This small molecule binds to this protein.
Small molecule (SMILES): COc1ccc2c(OC[C@@H]3C[C@H]4C(=O)N(C)CCCC/C=C\[C@@H]5C[C@@]5(C(=O)NS(=O)(=O)C5(C)CC5)NC(=O)N34)cc(-c3nc(C(C)C)cs3)nc2c1

Binding-site contacts:
Ligand atom N23 contacts residue HIS58 of chain 1.I at 3.0 Å (h-bond).
Ligand atom C21 contacts residue PHE155 of chain 1.I at 3.3 Å (hydrophobic).
Ligand atom C10 contacts residue VAL133 of chain 1.K at 3.2 Å (hydrophobic).
Ligand atom C36 contacts residue ASP82 of chain 1.I at 3.4 Å.
Ligand atom C2 contacts residue ALA157 of chain 1.I at 3.4 Å (hydrophobic).
Ligand atom C35 contacts residue ASP82 of chain 1.I at 3.4 Å.
Ligand atom C31 contacts residue GLN42 of chain 1.I at 3.5 Å.
Ligand atom C43 contacts residue TYR135 of chain 1.K at 3.3 Å (hydrophobic).
Ligand atom C22 contacts residue SER140 of chain 1.I at 3.4 Å.
Ligand atom C30 contacts residue HIS58 of chain 1.I at 3.4 Å.
Ligand atom N45 contacts residue SER134 of chain 1.K at 2.9 Å (h-bond).
Ligand atom C42 contacts residue ARG156 of chain 1.I at 3.5 Å.
Ligand atom C14 contacts residue ALA158 of chain 1.I at 3.4 Å (hydrophobic).
Ligand atom C33 contacts residue ASP82 of chain 1.I at 3.4 Å.
Ligand atom O17 contacts residue LYS137 of chain 1.I at 3.2 Å (salt-bridge).
Ligand atom O27 contacts residue SER140 of chain 1.I at 2.5 Å (h-bond).
Ligand atom N45 contacts residue TYR135 of chain 1.K at 3.4 Å.
Ligand atom O8 contacts residue ALA158 of chain 1.I at 3.3 Å (h-bond).
Ligand atom O28 contacts residue GLY138 of chain 1.I at 3.1 Å (h-bond).
Ligand atom N18 contacts residue HIS58 of chain 1.I at 3.3 Å (h-bond).
Ligand atom C50 contacts residue SER134 of chain 1.K at 3.3 Å.
Ligand atom N45 contacts residue HIS58 of chain 1.I at 3.3 Å.
Ligand atom C33 contacts residue PRO132 of chain 1.K at 3.5 Å (hydrophobic).
Ligand atom S44 contacts residue TYR135 of chain 1.K at 3.4 Å (h-bond).
Ligand atom C34 contacts residue ASP82 of chain 1.I at 3.5 Å.
Ligand atom C21 contacts residue ARG156 of chain 1.I at 3.4 Å.
Ligand atom N23 contacts residue SER140 of chain 1.I at 3.2 Å (h-bond).
Ligand atom C34 contacts residue PRO132 of chain 1.K at 3.6 Å (hydrophobic).
Ligand atom N18 contacts residue ARG156 of chain 1.I at 3.0 Å (salt-bridge).
Ligand atom C46 contacts residue TYR57 of chain 1.I at 3.6 Å (hydrophobic).
Ligand atom O27 contacts residue PHE44 of chain 1.I at 3.5 Å.
Ligand atom O27 contacts residue GLY138 of chain 1.I at 3.3 Å.
Ligand atom S25 contacts residue SER140 of chain 1.I at 3.3 Å (h-bond).
Ligand atom O51 contacts residue ARG156 of chain 1.I at 2.9 Å (salt-bridge).
Ligand atom O24 contacts residue GLY138 of chain 1.I at 3.1 Å (h-bond).
Ligand atom C39 contacts residue ARG156 of chain 1.I at 3.5 Å.
Ligand atom N38 contacts residue ASP82 of chain 1.I at 3.3 Å.
Ligand atom C40 contacts residue ARG156 of chain 1.I at 3.5 Å.
Ligand atom C30 contacts residue GLY59 of chain 1.I at 3.6 Å.
Ligand atom C35 contacts residue SER134 of chain 1.K at 3.1 Å.

Sequence of chain 1.K:
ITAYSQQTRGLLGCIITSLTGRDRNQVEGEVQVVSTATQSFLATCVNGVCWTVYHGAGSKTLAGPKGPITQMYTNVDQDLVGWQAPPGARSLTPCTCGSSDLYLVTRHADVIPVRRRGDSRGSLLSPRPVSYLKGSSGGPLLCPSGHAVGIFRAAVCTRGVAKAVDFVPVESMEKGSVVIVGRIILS

Sequence of chain 1.I:
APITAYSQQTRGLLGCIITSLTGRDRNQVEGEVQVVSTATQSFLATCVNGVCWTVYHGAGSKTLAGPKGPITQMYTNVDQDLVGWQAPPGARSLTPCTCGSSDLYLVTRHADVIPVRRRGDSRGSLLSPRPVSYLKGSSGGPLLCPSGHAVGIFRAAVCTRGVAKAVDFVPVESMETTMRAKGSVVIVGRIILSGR